The protein below binds the small molecule below.
Small molecule (SMILES): Nc1ccn([C@@H]2O[C@H](CO[P](=O)(O)O[C@H]3[C@@H](O)[C@H](n4ccc(N)nc4=O)O[C@@H]3CO[P](=O)(O)O[C@H]3[C@@H](O)[C@H](n4cnc5c(N)ncnc54)O[C@@H]3CO[P](=O)(O)O[C@H]3[C@@H](O)[C@H](n4ccc(N)nc4=O)O[C@@H]3CO[P](=O)(O)O[C@H]3[C@@H](O)[C@H](n4ccc(=O)[nH]c4=O)O[C@@H]3CO[P](=O)(O)O[C@H]3[C@@H](O)[C@H](n4cnc5c(N)ncnc54)O[C@@H]3CO[P](=O)(O)O[C@H]3[C@@H](O)[C@H](n4cnc5c(=O)nc(N)[nH]c54)O[C@@H]3CO[P](=O)(O)O[C@H]3[C@@H](O)[C@H](n4cnc5c(=O)nc(N)[nH]c54)O[C@@H]3CO)[C@@H](O)[C@H]2O)c(=O)n1

Sequence of chain 6.C:
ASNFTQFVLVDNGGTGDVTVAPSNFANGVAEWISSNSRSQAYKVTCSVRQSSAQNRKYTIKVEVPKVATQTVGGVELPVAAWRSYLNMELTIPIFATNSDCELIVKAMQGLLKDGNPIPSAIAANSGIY

Binding-site contacts:
Ligand atom C5' contacts residue TYR85 of chain 6.C at 3.1 Å (hydrophobic).
Ligand atom OP2 contacts residue SER51 of chain 10.D at 3.2 Å (h-bond).
Ligand atom OP2 contacts residue ARG49 of chain 10.D at 2.4 Å (salt-bridge).
Ligand atom O3' contacts residue SER51 of chain 10.D at 3.5 Å (h-bond).
Ligand atom O2' contacts residue GLU63 of chain 6.C at 3.0 Å (salt-bridge).
Ligand atom P contacts residue ARG49 of chain 10.D at 2.9 Å.
Ligand atom OP1 contacts residue SER52 of chain 10.D at 3.0 Å.
Ligand atom N1 contacts residue SER47 of chain 6.C at 2.7 Å (h-bond).
Ligand atom OP1 contacts residue SER51 of chain 10.D at 2.7 Å (h-bond).
Ligand atom C5' contacts residue SER51 of chain 10.D at 3.5 Å.
Ligand atom C3' contacts residue TYR85 of chain 6.C at 3.3 Å (hydrophobic).
Ligand atom P contacts residue TYR85 of chain 6.C at 3.5 Å.
Ligand atom O4' contacts residue LYS61 of chain 6.C at 3.1 Å (salt-bridge).
Ligand atom N6 contacts residue THR59 of chain 6.C at 2.9 Å (h-bond).
Ligand atom C6 contacts residue TYR85 of chain 6.C at 3.5 Å (hydrophobic).
Ligand atom P contacts residue SER51 of chain 10.D at 3.4 Å.
Ligand atom OP2 contacts residue LYS57 of chain 10.D at 2.7 Å (salt-bridge).
Ligand atom C4' contacts residue TYR85 of chain 6.C at 3.3 Å (hydrophobic).
Ligand atom O3' contacts residue TYR85 of chain 6.C at 3.6 Å.
Ligand atom C5 contacts residue TYR85 of chain 6.C at 3.5 Å (hydrophobic).
Ligand atom OP1 contacts residue SER51 of chain 10.D at 3.3 Å.
Ligand atom OP2 contacts residue LYS57 of chain 10.D at 3.4 Å.
Ligand atom C4 contacts residue TYR85 of chain 6.C at 3.5 Å (hydrophobic).
Ligand atom N1 contacts residue TYR85 of chain 6.C at 3.6 Å.
Ligand atom C6 contacts residue THR45 of chain 6.C at 3.5 Å.
Ligand atom C2 contacts residue SER47 of chain 6.C at 3.0 Å.
Ligand atom OP2 contacts residue LYS43 of chain 6.C at 3.2 Å (salt-bridge).
Ligand atom N6 contacts residue THR45 of chain 6.C at 2.9 Å (h-bond).
Ligand atom O2 contacts residue ASN87 of chain 6.C at 3.2 Å (h-bond).
Ligand atom OP2 contacts residue ASN55 of chain 10.D at 3.2 Å (h-bond).
Ligand atom C2' contacts residue TYR85 of chain 6.C at 3.4 Å (hydrophobic).
Ligand atom OP1 contacts residue ASN55 of chain 10.D at 3.3 Å (h-bond).
Ligand atom N1 contacts residue THR59 of chain 6.C at 3.6 Å.
Ligand atom OP1 contacts residue ARG49 of chain 10.D at 2.5 Å (salt-bridge).
Ligand atom N6 contacts residue CYS46 of chain 6.C at 3.4 Å (h-bond).
Ligand atom OP2 contacts residue TYR85 of chain 6.C at 2.5 Å (h-bond).
Ligand atom C5 contacts residue THR45 of chain 6.C at 3.3 Å.
Ligand atom C2' contacts residue GLU63 of chain 6.C at 3.5 Å.
Ligand atom N7 contacts residue THR45 of chain 6.C at 2.6 Å (h-bond).
Ligand atom O2' contacts residue TYR85 of chain 6.C at 3.5 Å.

Sequence of chain 10.D:
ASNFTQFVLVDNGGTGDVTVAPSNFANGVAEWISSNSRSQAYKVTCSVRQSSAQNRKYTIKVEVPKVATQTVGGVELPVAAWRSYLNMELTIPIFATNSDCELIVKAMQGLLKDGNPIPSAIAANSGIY